Binding-site contacts:
Ligand atom CAU contacts residue 9PE1 of chain 1.BA at 3.8 Å.
Ligand atom CBC contacts residue 9PE1 of chain 1.BA at 4.0 Å.
Ligand atom CAD contacts residue 9PE1 of chain 1.BA at 3.2 Å.
Ligand atom CAT contacts residue PHE733 of chain 1.D at 3.4 Å (hydrophobic).
Ligand atom OAG contacts residue PHE730 of chain 1.D at 4.0 Å.
Ligand atom CAL contacts residue TRP677 of chain 1.D at 3.7 Å (hydrophobic).
Ligand atom CAU contacts residue VAL737 of chain 1.D at 3.5 Å (hydrophobic).
Ligand atom CAK contacts residue ILE691 of chain 1.D at 3.7 Å (hydrophobic).
Ligand atom OAW contacts residue TRP677 of chain 1.D at 3.4 Å.
Ligand atom CAY contacts residue TRP677 of chain 1.D at 2.4 Å (hydrophobic).
Ligand atom CAC contacts residue ILE741 of chain 1.D at 3.7 Å (hydrophobic).
Ligand atom OAG contacts residue TRP677 of chain 1.D at 1.3 Å.
Ligand atom CAP contacts residue ILE691 of chain 1.D at 3.9 Å (hydrophobic).
Ligand atom OAW contacts residue 9PE1 of chain 1.BA at 3.3 Å (h-bond).
Ligand atom CAM contacts residue LEU847 of chain 1.D at 3.8 Å (hydrophobic).
Ligand atom CAP contacts residue ILE738 of chain 1.D at 3.9 Å (hydrophobic).
Ligand atom CBC contacts residue TRP677 of chain 1.D at 3.6 Å (hydrophobic).
Ligand atom OAF contacts residue ARG992 of chain 1.D at 2.3 Å (salt-bridge).
Ligand atom OAH contacts residue VAL996 of chain 1.D at 3.4 Å.
Ligand atom CAX contacts residue ARG992 of chain 1.D at 3.5 Å.
Ligand atom CAD contacts residue SER844 of chain 1.D at 3.5 Å.
Ligand atom OAH contacts residue LEU847 of chain 1.D at 3.7 Å.
Ligand atom CAQ contacts residue ILE691 of chain 1.D at 3.7 Å (hydrophobic).
Ligand atom CBE contacts residue ILE738 of chain 1.D at 4.0 Å (hydrophobic).
Ligand atom CBC contacts residue PHE730 of chain 1.D at 4.0 Å (hydrophobic).
Ligand atom CAK contacts residue SER734 of chain 1.D at 3.8 Å.
Ligand atom CAJ contacts residue 9PE1 of chain 1.BA at 3.8 Å.
Ligand atom CAI contacts residue PHE730 of chain 1.D at 3.9 Å (hydrophobic).
Ligand atom CBB contacts residue 9PE1 of chain 1.BA at 3.8 Å.
Ligand atom CAM contacts residue TRP677 of chain 1.D at 3.2 Å (hydrophobic).
Ligand atom CAC contacts residue 9PE1 of chain 1.BA at 3.5 Å.
Ligand atom CAX contacts residue TRP677 of chain 1.D at 3.8 Å (hydrophobic).
Ligand atom CAZ contacts residue 9PE1 of chain 1.BA at 3.4 Å.
Ligand atom CAE contacts residue 9PE1 of chain 1.BA at 3.4 Å.
Ligand atom CAV contacts residue 9PE1 of chain 1.BA at 2.7 Å.
Ligand atom OAH contacts residue TRP677 of chain 1.D at 3.6 Å.
Ligand atom CAR contacts residue TRP677 of chain 1.D at 3.6 Å (hydrophobic).
Ligand atom CAS contacts residue 9PE1 of chain 1.BA at 4.1 Å.
Ligand atom CAR contacts residue PHE733 of chain 1.D at 4.0 Å (hydrophobic).
Ligand atom OAH contacts residue ARG992 of chain 1.D at 4.1 Å.

This small molecule binds to this protein.
Small molecule (SMILES): CC(C)CCC[C@@H](C)[C@H]1CC[C@H]2[C@@H]3CC=C4C[C@@H](OC(=O)CCC(=O)O)CC[C@]4(C)[C@H]3CC[C@]12C

Sequence of chain 1.D:
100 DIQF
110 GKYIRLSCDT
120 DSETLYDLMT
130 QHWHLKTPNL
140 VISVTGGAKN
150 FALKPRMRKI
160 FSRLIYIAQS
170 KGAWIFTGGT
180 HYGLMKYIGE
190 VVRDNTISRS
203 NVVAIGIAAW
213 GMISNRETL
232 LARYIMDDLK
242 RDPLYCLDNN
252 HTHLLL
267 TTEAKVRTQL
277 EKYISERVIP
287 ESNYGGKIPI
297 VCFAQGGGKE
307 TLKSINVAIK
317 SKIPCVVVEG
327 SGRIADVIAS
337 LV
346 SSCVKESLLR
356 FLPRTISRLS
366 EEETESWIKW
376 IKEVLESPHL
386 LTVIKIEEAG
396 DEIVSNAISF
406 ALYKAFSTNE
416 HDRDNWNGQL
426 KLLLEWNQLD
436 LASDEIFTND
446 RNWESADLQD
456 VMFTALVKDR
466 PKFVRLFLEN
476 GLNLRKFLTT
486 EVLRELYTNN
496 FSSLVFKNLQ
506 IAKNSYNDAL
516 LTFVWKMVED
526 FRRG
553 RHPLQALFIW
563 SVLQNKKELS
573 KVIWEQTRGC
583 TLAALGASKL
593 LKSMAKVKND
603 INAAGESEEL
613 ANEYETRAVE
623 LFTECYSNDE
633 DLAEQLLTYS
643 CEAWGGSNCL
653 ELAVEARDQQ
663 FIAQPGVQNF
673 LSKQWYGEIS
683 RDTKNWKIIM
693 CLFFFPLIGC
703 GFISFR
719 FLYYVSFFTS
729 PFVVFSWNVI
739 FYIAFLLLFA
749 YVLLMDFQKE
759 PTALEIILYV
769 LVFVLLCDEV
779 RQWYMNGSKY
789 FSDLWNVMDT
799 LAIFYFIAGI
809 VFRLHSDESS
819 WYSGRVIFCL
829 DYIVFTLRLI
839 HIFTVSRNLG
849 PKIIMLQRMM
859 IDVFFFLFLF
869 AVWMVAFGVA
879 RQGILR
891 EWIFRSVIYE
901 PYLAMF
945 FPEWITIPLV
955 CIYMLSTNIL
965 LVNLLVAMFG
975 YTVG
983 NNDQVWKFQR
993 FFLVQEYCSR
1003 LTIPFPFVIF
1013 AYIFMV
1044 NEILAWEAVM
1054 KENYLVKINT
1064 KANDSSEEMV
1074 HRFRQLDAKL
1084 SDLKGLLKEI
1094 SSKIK